This small molecule binds to this protein.
Small molecule (SMILES): CC(=O)N[C@@H]1[C@@H](O)[C@H](O)[C@@H](CO)O[C@H]1O

Binding-site contacts:
Ligand atom C8 contacts residue CYS469 of chain 1.B at 3.7 Å (hydrophobic).
Ligand atom C3 contacts residue ASN501 of chain 1.B at 3.8 Å.
Ligand atom O7 contacts residue ASN501 of chain 1.B at 4.3 Å.
Ligand atom C7 contacts residue ASP526 of chain 1.B at 3.6 Å.
Ligand atom O5 contacts residue SER479 of chain 1.B at 3.5 Å (h-bond).
Ligand atom O6 contacts residue SER479 of chain 1.B at 3.1 Å (h-bond).
Ligand atom C1 contacts residue SER479 of chain 1.B at 4.1 Å.
Ligand atom C1 contacts residue ASN501 of chain 1.B at 1.4 Å.
Ligand atom O5 contacts residue ASP477 of chain 1.B at 4.3 Å.
Ligand atom C8 contacts residue TYR524 of chain 1.B at 3.5 Å (hydrophobic).
Ligand atom C7 contacts residue CYS469 of chain 1.B at 4.3 Å (hydrophobic).
Ligand atom C5 contacts residue ASN501 of chain 1.B at 3.7 Å.
Ligand atom O5 contacts residue SER503 of chain 1.B at 4.4 Å.
Ligand atom C7 contacts residue ASN501 of chain 1.B at 3.9 Å.
Ligand atom O6 contacts residue LYS480 of chain 1.B at 3.9 Å.
Ligand atom O6 contacts residue SER407 of chain 1.B at 4.1 Å.
Ligand atom C8 contacts residue ASP526 of chain 1.B at 3.5 Å.
Ligand atom C5 contacts residue SER479 of chain 1.B at 4.3 Å.
Ligand atom C6 contacts residue SER479 of chain 1.B at 4.0 Å.
Ligand atom O7 contacts residue SER468 of chain 1.B at 3.3 Å.
Ligand atom N2 contacts residue ASP526 of chain 1.B at 2.9 Å (salt-bridge).
Ligand atom C1 contacts residue ASP526 of chain 1.B at 4.0 Å.
Ligand atom C8 contacts residue SER468 of chain 1.B at 4.1 Å.
Ligand atom C2 contacts residue ASN501 of chain 1.B at 2.5 Å.
Ligand atom C4 contacts residue ASN501 of chain 1.B at 4.2 Å.
Ligand atom C3 contacts residue ASP526 of chain 1.B at 3.9 Å.
Ligand atom C1 contacts residue ASP477 of chain 1.B at 4.4 Å.
Ligand atom C1 contacts residue SER503 of chain 1.B at 4.0 Å.
Ligand atom N2 contacts residue ASN501 of chain 1.B at 2.9 Å (h-bond).
Ligand atom O7 contacts residue CYS469 of chain 1.B at 3.8 Å.
Ligand atom C2 contacts residue ASP526 of chain 1.B at 3.7 Å.
Ligand atom O5 contacts residue ASN501 of chain 1.B at 2.4 Å (h-bond).
Ligand atom C7 contacts residue SER468 of chain 1.B at 4.1 Å.
Ligand atom O3 contacts residue ASP526 of chain 1.B at 4.4 Å.

Sequence of chain 1.B:
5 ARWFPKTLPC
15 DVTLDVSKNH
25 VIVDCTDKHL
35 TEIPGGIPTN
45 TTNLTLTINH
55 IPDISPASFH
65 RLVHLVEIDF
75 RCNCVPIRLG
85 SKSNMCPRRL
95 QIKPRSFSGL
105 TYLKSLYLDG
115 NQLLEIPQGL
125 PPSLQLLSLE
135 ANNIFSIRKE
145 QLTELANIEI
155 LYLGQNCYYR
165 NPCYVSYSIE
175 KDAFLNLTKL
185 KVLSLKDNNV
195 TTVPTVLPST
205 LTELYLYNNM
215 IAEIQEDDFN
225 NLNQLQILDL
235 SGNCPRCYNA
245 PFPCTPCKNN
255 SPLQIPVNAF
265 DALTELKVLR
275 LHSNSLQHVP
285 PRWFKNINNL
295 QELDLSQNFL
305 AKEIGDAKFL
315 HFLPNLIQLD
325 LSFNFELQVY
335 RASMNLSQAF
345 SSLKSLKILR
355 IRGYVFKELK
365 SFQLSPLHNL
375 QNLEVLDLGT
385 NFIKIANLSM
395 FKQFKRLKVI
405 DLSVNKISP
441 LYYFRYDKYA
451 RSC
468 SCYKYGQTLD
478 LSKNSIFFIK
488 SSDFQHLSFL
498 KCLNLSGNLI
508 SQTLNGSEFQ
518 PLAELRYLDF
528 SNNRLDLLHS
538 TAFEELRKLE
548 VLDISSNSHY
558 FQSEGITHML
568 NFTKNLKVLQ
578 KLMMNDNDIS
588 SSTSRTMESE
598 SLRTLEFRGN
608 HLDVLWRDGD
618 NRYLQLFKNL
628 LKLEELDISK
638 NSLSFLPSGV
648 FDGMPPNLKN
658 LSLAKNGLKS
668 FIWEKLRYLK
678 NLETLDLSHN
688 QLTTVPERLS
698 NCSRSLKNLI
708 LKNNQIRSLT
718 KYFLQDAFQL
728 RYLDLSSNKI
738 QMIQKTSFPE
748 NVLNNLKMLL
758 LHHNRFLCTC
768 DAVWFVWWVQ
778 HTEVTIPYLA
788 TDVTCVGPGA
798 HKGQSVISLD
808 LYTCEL